Sequence of chain 1.B:
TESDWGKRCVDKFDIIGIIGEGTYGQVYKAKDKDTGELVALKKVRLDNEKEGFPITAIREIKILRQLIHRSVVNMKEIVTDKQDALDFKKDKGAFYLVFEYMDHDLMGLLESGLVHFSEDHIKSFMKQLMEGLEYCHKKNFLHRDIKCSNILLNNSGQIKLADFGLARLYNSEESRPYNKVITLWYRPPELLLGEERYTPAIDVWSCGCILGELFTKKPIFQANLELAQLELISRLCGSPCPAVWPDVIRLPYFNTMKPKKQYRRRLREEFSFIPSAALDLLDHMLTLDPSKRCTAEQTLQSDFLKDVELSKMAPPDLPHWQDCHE

The small molecule below binds the protein below.
Small molecule (SMILES): CCCCCCCCNc1nc(N[C@H](CC)CO)nc2c1ncn2C(C)C

Sequence of chain 1.A:
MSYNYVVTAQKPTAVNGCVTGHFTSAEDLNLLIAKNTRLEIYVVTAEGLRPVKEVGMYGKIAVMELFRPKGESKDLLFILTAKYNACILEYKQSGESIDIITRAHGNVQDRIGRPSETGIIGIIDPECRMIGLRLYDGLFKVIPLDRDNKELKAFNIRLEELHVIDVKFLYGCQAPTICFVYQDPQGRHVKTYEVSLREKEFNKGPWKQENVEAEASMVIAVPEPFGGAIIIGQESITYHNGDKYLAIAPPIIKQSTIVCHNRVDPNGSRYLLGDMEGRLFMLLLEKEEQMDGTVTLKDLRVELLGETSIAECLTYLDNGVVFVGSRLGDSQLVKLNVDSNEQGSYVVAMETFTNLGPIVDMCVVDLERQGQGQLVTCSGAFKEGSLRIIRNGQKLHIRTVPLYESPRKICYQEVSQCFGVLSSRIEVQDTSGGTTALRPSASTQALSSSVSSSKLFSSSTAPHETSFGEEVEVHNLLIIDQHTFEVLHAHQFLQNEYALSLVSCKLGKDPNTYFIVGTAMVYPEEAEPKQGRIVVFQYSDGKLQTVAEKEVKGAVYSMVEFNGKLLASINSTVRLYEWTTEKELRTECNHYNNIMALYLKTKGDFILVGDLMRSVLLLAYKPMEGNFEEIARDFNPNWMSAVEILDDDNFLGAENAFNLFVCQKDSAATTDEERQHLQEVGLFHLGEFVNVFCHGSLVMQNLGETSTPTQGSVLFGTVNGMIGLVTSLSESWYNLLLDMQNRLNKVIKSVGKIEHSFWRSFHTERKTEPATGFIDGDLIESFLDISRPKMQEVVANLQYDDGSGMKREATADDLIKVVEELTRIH

Binding-site contacts:
Ligand atom C18 contacts residue ARG628 of chain 1.A at 3.9 Å.
Ligand atom C16 contacts residue ILE25 of chain 1.B at 4.0 Å (hydrophobic).
Ligand atom C20 contacts residue ARG647 of chain 1.A at 3.3 Å.
Ligand atom C10 contacts residue LYS48 of chain 1.B at 3.9 Å.
Ligand atom C10 contacts residue LEU158 of chain 1.B at 4.0 Å (hydrophobic).
Ligand atom C10 contacts residue ALA168 of chain 1.B at 4.0 Å (hydrophobic).
Ligand atom C20 contacts residue ASN607 of chain 1.A at 4.0 Å.
Ligand atom C11 contacts residue LYS48 of chain 1.B at 3.4 Å.
Ligand atom N1 contacts residue MET108 of chain 1.B at 2.8 Å (h-bond).
Ligand atom C11 contacts residue PHE105 of chain 1.B at 3.9 Å (hydrophobic).
Ligand atom N4 contacts residue TYR107 of chain 1.B at 3.9 Å.
Ligand atom C6 contacts residue LEU158 of chain 1.B at 3.6 Å (hydrophobic).
Ligand atom C2 contacts residue ARG628 of chain 1.A at 3.5 Å.
Ligand atom C8 contacts residue ALA46 of chain 1.B at 3.3 Å (hydrophobic).
Ligand atom C7 contacts residue LEU158 of chain 1.B at 3.8 Å (hydrophobic).
Ligand atom C11 contacts residue ALA46 of chain 1.B at 3.8 Å (hydrophobic).
Ligand atom C3 contacts residue TYR107 of chain 1.B at 3.9 Å (hydrophobic).
Ligand atom C4 contacts residue LEU158 of chain 1.B at 3.7 Å (hydrophobic).
Ligand atom N3 contacts residue LEU158 of chain 1.B at 4.0 Å.
Ligand atom C1 contacts residue ASP111 of chain 1.B at 4.0 Å.
Ligand atom C9 contacts residue ALA46 of chain 1.B at 4.0 Å (hydrophobic).
Ligand atom C5 contacts residue LEU158 of chain 1.B at 3.8 Å (hydrophobic).
Ligand atom C16 contacts residue TYR107 of chain 1.B at 3.5 Å (hydrophobic).
Ligand atom N5 contacts residue ALA46 of chain 1.B at 3.7 Å.
Ligand atom C18 contacts residue ILE25 of chain 1.B at 3.9 Å (hydrophobic).
Ligand atom O1 contacts residue ASP111 of chain 1.B at 3.7 Å.
Ligand atom C4 contacts residue MET108 of chain 1.B at 4.0 Å (hydrophobic).
Ligand atom C2 contacts residue ASP109 of chain 1.B at 3.9 Å.
Ligand atom N2 contacts residue LEU158 of chain 1.B at 3.5 Å.
Ligand atom C3 contacts residue MET108 of chain 1.B at 3.3 Å (hydrophobic).
Ligand atom C8 contacts residue TYR107 of chain 1.B at 4.0 Å (hydrophobic).
Ligand atom N4 contacts residue MET108 of chain 1.B at 3.1 Å (h-bond).
Ligand atom N4 contacts residue GLU106 of chain 1.B at 3.7 Å.
Ligand atom N5 contacts residue LEU158 of chain 1.B at 3.9 Å.
Ligand atom C11 contacts residue VAL33 of chain 1.B at 3.9 Å (hydrophobic).
Ligand atom C9 contacts residue PHE105 of chain 1.B at 3.7 Å (hydrophobic).
Ligand atom C13 contacts residue ILE25 of chain 1.B at 4.0 Å (hydrophobic).
Ligand atom C8 contacts residue GLU106 of chain 1.B at 3.0 Å.
Ligand atom C8 contacts residue MET108 of chain 1.B at 3.8 Å (hydrophobic).
Ligand atom N4 contacts residue ALA46 of chain 1.B at 3.9 Å.